This small molecule binds to this protein.
Small molecule (SMILES): CC(=O)N[C@H]1[C@H](O[C@H]2[C@H](O)[C@@H](NC(C)=O)CO[C@@H]2CO)O[C@H](CO)[C@@H](O[C@@H]2O[C@H](CO[C@H]3O[C@H](CO)[C@@H](O)[C@H](O)[C@@H]3O)[C@@H](O)[C@H](O[C@H]3O[C@H](CO)[C@@H](O)[C@H](O)[C@@H]3O[C@H]3O[C@H](CO)[C@@H](O)[C@H](O)[C@@H]3O[C@H]3O[C@H](CO)[C@@H](O)[C@H](O)[C@@H]3O)[C@@H]2O)[C@@H]1O

Binding-site contacts:
Ligand atom O2 contacts residue LEU296 of chain 2.A at 3.5 Å.
Ligand atom C1 contacts residue ASN120 of chain 1.A at 1.5 Å.
Ligand atom O3 contacts residue LEU296 of chain 2.A at 3.7 Å.
Ligand atom O3 contacts residue GLN311 of chain 2.A at 3.5 Å.
Ligand atom O3 contacts residue ASN249 of chain 2.A at 2.9 Å (h-bond).
Ligand atom C3 contacts residue GLU294 of chain 2.A at 3.3 Å.
Ligand atom C8 contacts residue PHE372 of chain 2.A at 3.5 Å (hydrophobic).
Ligand atom O5 contacts residue THR310 of chain 2.A at 3.3 Å (h-bond).
Ligand atom C6 contacts residue ILE285 of chain 2.A at 3.5 Å (hydrophobic).
Ligand atom C2 contacts residue ASN120 of chain 1.A at 2.4 Å.
Ligand atom O3 contacts residue GLU294 of chain 2.A at 2.7 Å (salt-bridge).
Ligand atom O7 contacts residue ASN120 of chain 1.A at 3.1 Å (h-bond).
Ligand atom O3 contacts residue ARG283 of chain 2.A at 3.3 Å (salt-bridge).
Ligand atom C5 contacts residue THR310 of chain 2.A at 3.6 Å.
Ligand atom O5 contacts residue GLN375 of chain 2.A at 3.7 Å.
Ligand atom O5 contacts residue GLY374 of chain 2.A at 3.3 Å.
Ligand atom O5 contacts residue GLY312 of chain 2.A at 3.7 Å.
Ligand atom C6 contacts residue PRO309 of chain 2.A at 3.7 Å (hydrophobic).
Ligand atom N2 contacts residue ASN120 of chain 1.A at 2.9 Å (h-bond).
Ligand atom O4 contacts residue ARG247 of chain 2.A at 3.5 Å (salt-bridge).
Ligand atom O3 contacts residue ASP250 of chain 2.A at 2.9 Å (salt-bridge).
Ligand atom C4 contacts residue GLU294 of chain 2.A at 3.7 Å.
Ligand atom O7 contacts residue ARG140 of chain 1.A at 3.2 Å (salt-bridge).
Ligand atom O5 contacts residue ASN120 of chain 1.A at 2.4 Å (h-bond).
Ligand atom C6 contacts residue LEU373 of chain 2.A at 3.5 Å (hydrophobic).
Ligand atom C7 contacts residue ASN120 of chain 1.A at 3.2 Å.
Ligand atom O5 contacts residue ASP250 of chain 2.A at 3.8 Å.
Ligand atom O6 contacts residue GLN375 of chain 2.A at 3.1 Å.
Ligand atom O6 contacts residue ILE285 of chain 2.A at 3.3 Å (h-bond).
Ligand atom C3 contacts residue GLY312 of chain 2.A at 3.5 Å.
Ligand atom O4 contacts residue GLU294 of chain 2.A at 3.0 Å (salt-bridge).
Ligand atom C6 contacts residue ASP250 of chain 2.A at 3.7 Å.
Ligand atom O3 contacts residue GLY312 of chain 2.A at 3.0 Å (h-bond).
Ligand atom O4 contacts residue ILE287 of chain 2.A at 3.4 Å.
Ligand atom C4 contacts residue ILE287 of chain 2.A at 3.7 Å (hydrophobic).
Ligand atom C5 contacts residue ASN120 of chain 1.A at 3.7 Å.
Ligand atom O2 contacts residue GLY312 of chain 2.A at 3.1 Å.
Ligand atom O6 contacts residue ASP250 of chain 2.A at 2.8 Å (salt-bridge).
Ligand atom O2 contacts residue ASN249 of chain 2.A at 3.1 Å (h-bond).
Ligand atom C6 contacts residue THR310 of chain 2.A at 3.4 Å.

Sequence of chain 2.A:
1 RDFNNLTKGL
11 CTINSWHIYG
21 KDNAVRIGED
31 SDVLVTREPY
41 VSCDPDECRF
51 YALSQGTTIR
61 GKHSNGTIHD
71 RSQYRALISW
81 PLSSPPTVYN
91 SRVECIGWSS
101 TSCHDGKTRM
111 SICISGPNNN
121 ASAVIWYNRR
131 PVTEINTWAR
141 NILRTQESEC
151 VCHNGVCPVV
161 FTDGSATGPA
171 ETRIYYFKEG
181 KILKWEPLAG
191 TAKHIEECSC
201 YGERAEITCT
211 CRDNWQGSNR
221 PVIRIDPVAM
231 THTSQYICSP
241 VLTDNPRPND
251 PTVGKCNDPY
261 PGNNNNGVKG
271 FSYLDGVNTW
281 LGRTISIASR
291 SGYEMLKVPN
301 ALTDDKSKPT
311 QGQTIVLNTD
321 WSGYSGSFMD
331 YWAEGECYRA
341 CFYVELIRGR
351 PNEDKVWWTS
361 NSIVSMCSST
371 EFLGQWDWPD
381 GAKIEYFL

Sequence of chain 1.A:
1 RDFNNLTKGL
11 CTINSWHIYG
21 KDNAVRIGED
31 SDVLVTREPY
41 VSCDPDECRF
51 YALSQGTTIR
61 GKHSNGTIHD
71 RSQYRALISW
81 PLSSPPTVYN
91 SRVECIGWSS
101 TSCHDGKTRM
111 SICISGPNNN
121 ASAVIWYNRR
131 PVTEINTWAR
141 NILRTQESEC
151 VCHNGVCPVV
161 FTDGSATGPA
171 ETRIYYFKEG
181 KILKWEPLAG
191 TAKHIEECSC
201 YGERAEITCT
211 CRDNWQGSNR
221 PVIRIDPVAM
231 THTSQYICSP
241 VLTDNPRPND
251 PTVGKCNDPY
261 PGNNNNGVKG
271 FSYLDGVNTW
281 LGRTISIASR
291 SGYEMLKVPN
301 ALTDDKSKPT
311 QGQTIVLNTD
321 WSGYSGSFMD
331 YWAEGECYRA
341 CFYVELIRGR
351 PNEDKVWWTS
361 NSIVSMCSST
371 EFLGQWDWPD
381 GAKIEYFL